Sequence of chain 1.B:
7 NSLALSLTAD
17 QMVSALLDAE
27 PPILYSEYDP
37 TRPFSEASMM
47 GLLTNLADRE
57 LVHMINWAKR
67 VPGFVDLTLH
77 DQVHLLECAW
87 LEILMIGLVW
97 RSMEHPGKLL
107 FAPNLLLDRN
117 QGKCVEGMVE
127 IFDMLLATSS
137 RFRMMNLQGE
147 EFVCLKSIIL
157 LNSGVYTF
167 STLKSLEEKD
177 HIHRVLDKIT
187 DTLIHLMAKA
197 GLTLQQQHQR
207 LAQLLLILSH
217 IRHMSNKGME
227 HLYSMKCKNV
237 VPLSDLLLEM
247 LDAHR

The small molecule below binds the protein below.
Small molecule (SMILES): O=C(O)CCCCCOc1ccc(C2=C(c3ccc(O)cc3)[C@@H]3C[C@@H](S(=O)(=O)Oc4ccc(Br)cc4)[C@H]2O3)cc1

Binding-site contacts:
Ligand atom C01 contacts residue PHE107 of chain 1.B at 3.9 Å (hydrophobic).
Ligand atom C17 contacts residue ALA53 of chain 1.B at 3.7 Å (hydrophobic).
Ligand atom O02 contacts residue LEU90 of chain 1.B at 3.8 Å.
Ligand atom C10 contacts residue LEU94 of chain 1.B at 3.6 Å (hydrophobic).
Ligand atom C14 contacts residue LEU49 of chain 1.B at 3.7 Å (hydrophobic).
Ligand atom C12 contacts residue GLU56 of chain 1.B at 3.1 Å.
Ligand atom O03 contacts residue LEU243 of chain 1.B at 3.4 Å.
Ligand atom C02 contacts residue PHE107 of chain 1.B at 3.6 Å (hydrophobic).
Ligand atom O03 contacts residue THR50 of chain 1.B at 3.6 Å (h-bond).
Ligand atom C03 contacts residue MET91 of chain 1.B at 3.6 Å (hydrophobic).
Ligand atom O04 contacts residue MET91 of chain 1.B at 4.0 Å.
Ligand atom O07 contacts residue MET124 of chain 1.B at 3.1 Å (h-bond).
Ligand atom O07 contacts residue ILE127 of chain 1.B at 3.3 Å.
Ligand atom C15 contacts residue THR50 of chain 1.B at 3.6 Å.
Ligand atom O04 contacts residue GLY224 of chain 1.B at 3.1 Å.
Ligand atom C12 contacts residue ALA53 of chain 1.B at 4.0 Å (hydrophobic).
Ligand atom C16 contacts residue LEU228 of chain 1.B at 3.9 Å (hydrophobic).
Ligand atom C06 contacts residue MET124 of chain 1.B at 3.7 Å (hydrophobic).
Ligand atom C11 contacts residue GLU56 of chain 1.B at 3.1 Å.
Ligand atom C18 contacts residue ALA53 of chain 1.B at 3.9 Å (hydrophobic).
Ligand atom O02 contacts residue ARG97 of chain 1.B at 3.2 Å (salt-bridge).
Ligand atom O08 contacts residue LEU228 of chain 1.B at 3.7 Å.
Ligand atom C11 contacts residue LEU90 of chain 1.B at 4.0 Å (hydrophobic).
Ligand atom C09 contacts residue PHE107 of chain 1.B at 3.9 Å (hydrophobic).
Ligand atom O08 contacts residue MET124 of chain 1.B at 3.2 Å.
Ligand atom O01 contacts residue MET124 of chain 1.B at 4.0 Å.
Ligand atom C15 contacts residue LEU228 of chain 1.B at 3.9 Å (hydrophobic).
Ligand atom C09 contacts residue LEU94 of chain 1.B at 3.6 Å (hydrophobic).
Ligand atom C10 contacts residue LEU90 of chain 1.B at 3.4 Å (hydrophobic).
Ligand atom O01 contacts residue PHE107 of chain 1.B at 3.6 Å.
Ligand atom C16 contacts residue THR50 of chain 1.B at 4.0 Å.
Ligand atom O01 contacts residue LEU49 of chain 1.B at 3.9 Å.
Ligand atom C07 contacts residue PHE107 of chain 1.B at 3.8 Å (hydrophobic).
Ligand atom O02 contacts residue GLU56 of chain 1.B at 2.4 Å (salt-bridge).
Ligand atom C15 contacts residue MET46 of chain 1.B at 4.0 Å (hydrophobic).
Ligand atom C13 contacts residue ALA53 of chain 1.B at 3.9 Å (hydrophobic).
Ligand atom C11 contacts residue ARG97 of chain 1.B at 4.0 Å.
Ligand atom C06 contacts residue LEU49 of chain 1.B at 4.1 Å (hydrophobic).
Ligand atom O04 contacts residue ILE127 of chain 1.B at 3.8 Å.
Ligand atom O08 contacts residue HIS227 of chain 1.B at 3.7 Å.